Sequence of chain 1.B:
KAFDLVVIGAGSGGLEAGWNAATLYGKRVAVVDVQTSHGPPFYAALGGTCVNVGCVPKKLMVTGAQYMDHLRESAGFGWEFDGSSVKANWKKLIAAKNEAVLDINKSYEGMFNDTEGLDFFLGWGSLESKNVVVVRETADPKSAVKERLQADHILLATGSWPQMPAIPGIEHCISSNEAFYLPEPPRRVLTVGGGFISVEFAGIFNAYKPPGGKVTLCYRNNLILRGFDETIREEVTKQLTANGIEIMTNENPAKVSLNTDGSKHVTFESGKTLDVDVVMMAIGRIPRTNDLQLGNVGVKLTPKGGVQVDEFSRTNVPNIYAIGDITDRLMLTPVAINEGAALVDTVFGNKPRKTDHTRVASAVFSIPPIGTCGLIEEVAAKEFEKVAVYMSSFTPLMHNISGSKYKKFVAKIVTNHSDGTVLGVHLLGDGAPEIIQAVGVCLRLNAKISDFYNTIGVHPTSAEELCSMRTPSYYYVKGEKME

This small molecule binds to this protein.
Small molecule (SMILES): Cc1nn(Cc2c(C)noc2C)c(=O)s1

Binding-site contacts:
Ligand atom C8 contacts residue GLY379 of chain 1.B at 4.4 Å.
Ligand atom C5 contacts residue LEU337 of chain 1.B at 3.6 Å (hydrophobic).
Ligand atom O1 contacts residue PHE233 of chain 1.B at 3.4 Å.
Ligand atom O1 contacts residue GLY232 of chain 1.B at 3.2 Å (h-bond).
Ligand atom C8 contacts residue PHE233 of chain 1.B at 4.5 Å (hydrophobic).
Ligand atom C contacts residue GLY379 of chain 1.B at 3.3 Å.
Ligand atom S contacts residue GLY232 of chain 1.B at 3.3 Å (h-bond).
Ligand atom C8 contacts residue THR377 of chain 1.B at 3.9 Å.
Ligand atom C2 contacts residue PHE233 of chain 1.B at 3.9 Å (hydrophobic).
Ligand atom C5 contacts residue SER367 of chain 1.B at 3.5 Å.
Ligand atom O1 contacts residue THR377 of chain 1.B at 3.5 Å (h-bond).
Ligand atom C2 contacts residue THR377 of chain 1.B at 3.9 Å.
Ligand atom N1 contacts residue THR377 of chain 1.B at 4.2 Å.
Ligand atom C7 contacts residue ARG231 of chain 1.B at 4.0 Å.
Ligand atom C1 contacts residue GLY379 of chain 1.B at 3.5 Å.
Ligand atom C3 contacts residue PHE233 of chain 1.B at 4.0 Å (hydrophobic).
Ligand atom O1 contacts residue ILE381 of chain 1.B at 4.4 Å.
Ligand atom C3 contacts residue SER367 of chain 1.B at 4.2 Å.
Ligand atom C7 contacts residue PHE233 of chain 1.B at 3.9 Å (hydrophobic).
Ligand atom S contacts residue GLY379 of chain 1.B at 3.3 Å (h-bond).
Ligand atom C2 contacts residue SER367 of chain 1.B at 3.4 Å.
Ligand atom C7 contacts residue GLY232 of chain 1.B at 3.4 Å.
Ligand atom C6 contacts residue PHE233 of chain 1.B at 4.1 Å (hydrophobic).
Ligand atom S contacts residue ILE381 of chain 1.B at 3.9 Å.
Ligand atom C4 contacts residue SER367 of chain 1.B at 4.2 Å.
Ligand atom C8 contacts residue GLY232 of chain 1.B at 3.3 Å.
Ligand atom N1 contacts residue GLY232 of chain 1.B at 4.2 Å.